Binding-site contacts:
Ligand atom C03 contacts residue SER301 of chain 1.B at 4.5 Å.
Ligand atom C07 contacts residue GLN256 of chain 1.B at 4.1 Å.
Ligand atom C06 contacts residue VAL297 of chain 1.B at 4.4 Å (hydrophobic).
Ligand atom C06 contacts residue GLN256 of chain 1.B at 4.3 Å.
Ligand atom SE1 contacts residue CYS300 of chain 1.B at 3.0 Å.
Ligand atom C02 contacts residue SER301 of chain 1.B at 3.4 Å.
Ligand atom C05 contacts residue GLN256 of chain 1.B at 4.2 Å.
Ligand atom C04 contacts residue GLN256 of chain 1.B at 4.0 Å.
Ligand atom C07 contacts residue SER301 of chain 1.B at 3.1 Å.
Ligand atom C04 contacts residue LEU253 of chain 1.B at 4.2 Å (hydrophobic).
Ligand atom SE1 contacts residue SER301 of chain 1.B at 3.6 Å.
Ligand atom C03 contacts residue GLN256 of chain 1.B at 3.7 Å.
Ligand atom C05 contacts residue VAL297 of chain 1.B at 4.2 Å (hydrophobic).
Ligand atom C04 contacts residue VAL297 of chain 1.B at 4.0 Å (hydrophobic).
Ligand atom C02 contacts residue GLN256 of chain 1.B at 3.8 Å.
Ligand atom C06 contacts residue SER301 of chain 1.B at 3.9 Å.
Ligand atom SE1 contacts residue GLN256 of chain 1.B at 4.3 Å.

Sequence of chain 1.B:
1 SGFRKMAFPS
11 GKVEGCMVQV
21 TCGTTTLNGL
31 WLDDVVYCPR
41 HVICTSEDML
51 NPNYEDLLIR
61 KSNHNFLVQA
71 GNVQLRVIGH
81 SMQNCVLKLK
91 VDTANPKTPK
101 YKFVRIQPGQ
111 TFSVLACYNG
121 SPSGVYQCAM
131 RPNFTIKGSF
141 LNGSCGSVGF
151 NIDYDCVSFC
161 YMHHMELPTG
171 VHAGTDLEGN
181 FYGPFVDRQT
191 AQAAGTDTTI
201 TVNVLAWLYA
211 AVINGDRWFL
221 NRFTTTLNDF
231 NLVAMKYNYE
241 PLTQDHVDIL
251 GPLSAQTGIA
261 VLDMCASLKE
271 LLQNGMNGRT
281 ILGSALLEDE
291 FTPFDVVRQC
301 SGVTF

This small molecule binds to this protein.
Small molecule (SMILES): O=C(Nc1ccccc1)c1ccccc1[SeH]